Binding-site contacts:
Ligand atom C41 contacts residue ILE86 of chain 1.A at 3.8 Å (hydrophobic).
Ligand atom C39 contacts residue PHE118 of chain 1.A at 3.9 Å (hydrophobic).
Ligand atom C41 contacts residue VAL127 of chain 1.A at 3.6 Å (hydrophobic).
Ligand atom C33 contacts residue VAL18 of chain 1.A at 4.1 Å (hydrophobic).
Ligand atom C26 contacts residue TRP45 of chain 1.A at 4.0 Å (hydrophobic).
Ligand atom C40 contacts residue VAL127 of chain 1.A at 4.0 Å (hydrophobic).
Ligand atom C21 contacts residue HIS38 of chain 1.A at 4.1 Å.
Ligand atom C46 contacts residue VAL127 of chain 1.A at 4.2 Å (hydrophobic).
Ligand atom C33 contacts residue PHE118 of chain 1.A at 4.2 Å (hydrophobic).
Ligand atom C43 contacts residue TRP45 of chain 1.A at 3.8 Å (hydrophobic).
Ligand atom C42 contacts residue ILE86 of chain 1.A at 4.2 Å (hydrophobic).
Ligand atom C40 contacts residue TYR119 of chain 1.A at 4.1 Å (hydrophobic).
Ligand atom O40 contacts residue LEU79 of chain 1.A at 4.0 Å.
Ligand atom C48 contacts residue PHE115 of chain 1.A at 4.0 Å (hydrophobic).
Ligand atom C34 contacts residue PHE118 of chain 1.A at 3.7 Å (hydrophobic).
Ligand atom C25 contacts residue SER41 of chain 1.A at 4.2 Å.
Ligand atom C33 contacts residue ALA220 of chain 1.A at 4.1 Å (hydrophobic).
Ligand atom C26 contacts residue SER41 of chain 1.A at 4.0 Å.
Ligand atom C34 contacts residue VAL18 of chain 1.A at 3.5 Å (hydrophobic).
Ligand atom C34 contacts residue ALA16 of chain 1.A at 4.1 Å (hydrophobic).
Ligand atom C27 contacts residue SER41 of chain 1.A at 4.2 Å.
Ligand atom C45 contacts residue VAL127 of chain 1.A at 3.7 Å (hydrophobic).
Ligand atom C41 contacts residue MET109 of chain 1.A at 3.9 Å (hydrophobic).
Ligand atom C47 contacts residue TYR119 of chain 1.A at 3.7 Å (hydrophobic).
Ligand atom C38 contacts residue PHE118 of chain 1.A at 3.4 Å (hydrophobic).
Ligand atom O40 contacts residue PHE115 of chain 1.A at 3.9 Å.
Ligand atom C37 contacts residue PHE118 of chain 1.A at 3.6 Å (hydrophobic).
Ligand atom C25 contacts residue TRP45 of chain 1.A at 3.9 Å (hydrophobic).
Ligand atom C49 contacts residue PHE115 of chain 1.A at 3.6 Å (hydrophobic).
Ligand atom C25 contacts residue LEU79 of chain 1.A at 4.0 Å (hydrophobic).
Ligand atom C44 contacts residue PHE118 of chain 1.A at 3.5 Å (hydrophobic).
Ligand atom N30 contacts residue PHE118 of chain 1.A at 4.2 Å.
Ligand atom C42 contacts residue VAL127 of chain 1.A at 3.4 Å (hydrophobic).
Ligand atom O30 contacts residue PHE118 of chain 1.A at 4.0 Å.
Ligand atom C52 contacts residue ALA220 of chain 1.A at 3.6 Å (hydrophobic).
Ligand atom C43 contacts residue VAL127 of chain 1.A at 3.8 Å (hydrophobic).
Ligand atom C40 contacts residue MET109 of chain 1.A at 4.0 Å (hydrophobic).
Ligand atom C38 contacts residue ALA16 of chain 1.A at 3.4 Å (hydrophobic).
Ligand atom C41 contacts residue TRP45 of chain 1.A at 4.1 Å (hydrophobic).
Ligand atom C36 contacts residue PHE118 of chain 1.A at 3.8 Å (hydrophobic).

Sequence of chain 1.A:
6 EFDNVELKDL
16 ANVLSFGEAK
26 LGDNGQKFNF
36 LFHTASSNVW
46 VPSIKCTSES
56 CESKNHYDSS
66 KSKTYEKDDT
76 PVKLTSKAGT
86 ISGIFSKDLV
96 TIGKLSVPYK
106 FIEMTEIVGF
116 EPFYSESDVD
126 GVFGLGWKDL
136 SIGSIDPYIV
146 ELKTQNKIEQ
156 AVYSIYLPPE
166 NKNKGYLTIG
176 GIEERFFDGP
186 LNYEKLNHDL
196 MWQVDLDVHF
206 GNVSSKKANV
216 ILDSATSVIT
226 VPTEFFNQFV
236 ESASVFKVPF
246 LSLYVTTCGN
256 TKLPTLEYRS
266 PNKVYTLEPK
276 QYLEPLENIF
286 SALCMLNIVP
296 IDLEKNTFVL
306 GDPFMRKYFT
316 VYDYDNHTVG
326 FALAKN

The small molecule below binds the protein below.
Small molecule (SMILES): Cc1cccc(C)c1OCC(=O)N[C@@H](Cc1ccccc1)[C@H](O)C(=O)N1CSC(C)(C)[C@H]1C(=O)N[C@H]1c2ccccc2C[C@H]1O